Sequence of chain 1.A:
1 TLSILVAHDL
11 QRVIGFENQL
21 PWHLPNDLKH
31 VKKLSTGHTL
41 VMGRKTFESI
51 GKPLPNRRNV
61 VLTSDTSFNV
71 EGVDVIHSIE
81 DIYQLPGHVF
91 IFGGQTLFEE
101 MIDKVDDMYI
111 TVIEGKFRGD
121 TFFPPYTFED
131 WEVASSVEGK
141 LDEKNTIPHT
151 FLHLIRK

Binding-site contacts:
Ligand atom CBG contacts residue NAP1 of chain 1.E at 0.1 Å.
Ligand atom CAD contacts residue NAP1 of chain 1.E at 1.1 Å.
Ligand atom NBM contacts residue NAP1 of chain 1.E at 0.3 Å (h-bond).
Ligand atom CBE contacts residue NAP1 of chain 1.E at 0.3 Å.
Ligand atom OAW contacts residue NAP1 of chain 1.E at 0.0 Å (h-bond).
Ligand atom CAC contacts residue NAP1 of chain 1.E at 0.8 Å.
Ligand atom OBO contacts residue NAP1 of chain 1.E at 0.4 Å (h-bond).
Ligand atom CAU contacts residue NAP1 of chain 1.E at 0.3 Å.
Ligand atom CAA contacts residue NAP1 of chain 1.E at 0.5 Å.
Ligand atom OBV contacts residue NAP1 of chain 1.E at 0.9 Å.
Ligand atom OAY contacts residue NAP1 of chain 1.E at 0.6 Å (h-bond).
Ligand atom CAT contacts residue NAP1 of chain 1.E at 0.1 Å.
Ligand atom OAZ contacts residue NAP1 of chain 1.E at 0.4 Å (h-bond).
Ligand atom C5' contacts residue NAP1 of chain 1.E at 1.0 Å.
Ligand atom NBJ contacts residue NAP1 of chain 1.E at 0.3 Å (h-bond).
Ligand atom NBU contacts residue NAP1 of chain 1.E at 1.1 Å.
Ligand atom O4' contacts residue NAP1 of chain 1.E at 0.5 Å.
Ligand atom OBB contacts residue NAP1 of chain 1.E at 0.7 Å (h-bond).
Ligand atom PBA contacts residue NAP1 of chain 1.E at 0.5 Å.
Ligand atom CBI contacts residue NAP1 of chain 1.E at 0.2 Å.
Ligand atom CBK contacts residue NAP1 of chain 1.E at 0.3 Å.
Ligand atom PAP contacts residue NAP1 of chain 1.E at 0.5 Å.
Ligand atom OBD contacts residue NAP1 of chain 1.E at 0.6 Å (h-bond).
Ligand atom O5' contacts residue NAP1 of chain 1.E at 0.6 Å (h-bond).
Ligand atom CAB contacts residue NAP1 of chain 1.E at 0.8 Å.
Ligand atom OBC contacts residue NAP1 of chain 1.E at 0.5 Å (h-bond).
Ligand atom CBT contacts residue NAP1 of chain 1.E at 0.6 Å.
Ligand atom OBQ contacts residue NAP1 of chain 1.E at 0.7 Å (h-bond).
Ligand atom PAN contacts residue NAP1 of chain 1.E at 1.1 Å.
Ligand atom NAX contacts residue NAP1 of chain 1.E at 0.1 Å (h-bond).
Ligand atom CBH contacts residue NAP1 of chain 1.E at 0.2 Å.
Ligand atom CAS contacts residue NAP1 of chain 1.E at 0.1 Å.
Ligand atom OAO contacts residue NAP1 of chain 1.E at 0.3 Å (h-bond).
Ligand atom CAR contacts residue NAP1 of chain 1.E at 0.2 Å.
Ligand atom NBL contacts residue NAP1 of chain 1.E at 0.3 Å (h-bond).
Ligand atom OBR contacts residue NAP1 of chain 1.E at 0.9 Å (h-bond).
Ligand atom C1' contacts residue NAP1 of chain 1.E at 1.0 Å.
Ligand atom OAQ contacts residue NAP1 of chain 1.E at 0.3 Å (h-bond).
Ligand atom CAV contacts residue NAP1 of chain 1.E at 0.1 Å.
Ligand atom NBF contacts residue NAP1 of chain 1.E at 0.1 Å (h-bond).

This protein binds this small molecule.
Small molecule (SMILES): NC(=O)C1=CN2[C@@H]3O[C@H](COP(=O)(O)OP(=O)(O)OC[C@H]4O[C@@H](n5cnc6c(N)ncnc65)[C@H](OP(=O)(O)O)[C@@H]4O)[C@@H](O)[C@H]3O[C@@H]2CC1